Sequence of chain 1.J:
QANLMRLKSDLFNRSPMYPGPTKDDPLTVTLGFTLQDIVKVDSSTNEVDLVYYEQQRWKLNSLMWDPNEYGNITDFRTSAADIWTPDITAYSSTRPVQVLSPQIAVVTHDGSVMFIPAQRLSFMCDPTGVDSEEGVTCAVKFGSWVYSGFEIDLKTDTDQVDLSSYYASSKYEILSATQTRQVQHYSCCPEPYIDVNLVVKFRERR

This protein binds this small molecule.
Small molecule (SMILES): NC(=O)c1ccc(-c2cc([C@H]3C[C@@H]4CC[C@H]3N4)cnc2F)cc1

Binding-site contacts:
Ligand atom C16 contacts residue MET133 of chain 1.F at 3.7 Å (hydrophobic).
Ligand atom C9 contacts residue ILE135 of chain 1.F at 3.8 Å (hydrophobic).
Ligand atom C13 contacts residue PO41 of chain 1.SB at 3.6 Å.
Ligand atom N contacts residue TRP164 of chain 1.J at 3.0 Å (h-bond).
Ligand atom N contacts residue TYR110 of chain 1.J at 3.1 Å (h-bond).
Ligand atom N1 contacts residue ILE135 of chain 1.F at 3.7 Å.
Ligand atom O contacts residue THR127 of chain 1.F at 3.8 Å.
Ligand atom C13 contacts residue ARG96 of chain 1.F at 3.7 Å.
Ligand atom C6 contacts residue TRP164 of chain 1.J at 3.3 Å (hydrophobic).
Ligand atom C17 contacts residue ASP94 of chain 1.F at 3.9 Å.
Ligand atom N2 contacts residue ASP94 of chain 1.F at 3.1 Å (salt-bridge).
Ligand atom C15 contacts residue VAL125 of chain 1.F at 3.6 Å (hydrophobic).
Ligand atom C16 contacts residue VAL125 of chain 1.F at 3.6 Å (hydrophobic).
Ligand atom C7 contacts residue CYS208 of chain 1.J at 3.6 Å (hydrophobic).
Ligand atom C14 contacts residue VAL125 of chain 1.F at 3.9 Å (hydrophobic).
Ligand atom C10 contacts residue ILE135 of chain 1.F at 3.8 Å (hydrophobic).
Ligand atom N1 contacts residue TRP164 of chain 1.J at 3.8 Å.
Ligand atom F contacts residue VAL125 of chain 1.F at 3.5 Å.
Ligand atom C7 contacts residue TYR212 of chain 1.J at 3.7 Å (hydrophobic).
Ligand atom C3 contacts residue CYS207 of chain 1.J at 3.7 Å (hydrophobic).
Ligand atom C3 contacts residue TRP164 of chain 1.J at 3.7 Å (hydrophobic).
Ligand atom C7 contacts residue ILE135 of chain 1.F at 3.7 Å (hydrophobic).
Ligand atom C5 contacts residue TRP164 of chain 1.J at 3.7 Å (hydrophobic).
Ligand atom N1 contacts residue VAL165 of chain 1.J at 3.6 Å.
Ligand atom C8 contacts residue ILE135 of chain 1.F at 3.7 Å (hydrophobic).
Ligand atom C4 contacts residue TYR212 of chain 1.J at 3.5 Å (hydrophobic).
Ligand atom C contacts residue TYR110 of chain 1.J at 3.8 Å (hydrophobic).
Ligand atom C2 contacts residue TRP164 of chain 1.J at 3.7 Å (hydrophobic).
Ligand atom F contacts residue VAL165 of chain 1.J at 3.9 Å.
Ligand atom C5 contacts residue TYR110 of chain 1.J at 3.2 Å (hydrophobic).
Ligand atom C12 contacts residue TYR212 of chain 1.J at 3.3 Å (hydrophobic).
Ligand atom C11 contacts residue VAL125 of chain 1.F at 3.8 Å (hydrophobic).
Ligand atom C contacts residue TYR205 of chain 1.J at 3.6 Å (hydrophobic).
Ligand atom N2 contacts residue PO41 of chain 1.SB at 2.8 Å (h-bond).
Ligand atom C17 contacts residue PO41 of chain 1.SB at 3.9 Å.
Ligand atom C10 contacts residue TRP164 of chain 1.J at 3.2 Å (hydrophobic).
Ligand atom C1 contacts residue TYR72 of chain 1.F at 3.5 Å (hydrophobic).
Ligand atom C6 contacts residue ILE135 of chain 1.F at 3.7 Å (hydrophobic).
Ligand atom C4 contacts residue TRP164 of chain 1.J at 3.6 Å (hydrophobic).
Ligand atom C12 contacts residue ARG96 of chain 1.F at 3.8 Å.

Sequence of chain 1.F:
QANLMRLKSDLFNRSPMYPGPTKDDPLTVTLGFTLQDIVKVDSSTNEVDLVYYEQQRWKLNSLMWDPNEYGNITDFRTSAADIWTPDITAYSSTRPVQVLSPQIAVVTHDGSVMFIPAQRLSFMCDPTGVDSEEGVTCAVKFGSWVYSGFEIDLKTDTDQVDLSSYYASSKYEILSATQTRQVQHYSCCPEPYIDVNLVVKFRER